Binding-site contacts:
Ligand atom N2 contacts residue ASP182 of chain 1.A at 3.2 Å (salt-bridge).
Ligand atom B05 contacts residue ZN1 of chain 1.D at 3.0 Å.
Ligand atom C11 contacts residue HIS209 of chain 1.A at 3.6 Å.
Ligand atom O07 contacts residue ASN179 of chain 1.A at 3.3 Å (h-bond).
Ligand atom B05 contacts residue ZN1 of chain 1.C at 2.9 Å.
Ligand atom O06 contacts residue ASP87 of chain 1.A at 2.5 Å (salt-bridge).
Ligand atom C09 contacts residue HIS209 of chain 1.A at 3.6 Å.
Ligand atom C11 contacts residue ZN1 of chain 1.D at 3.1 Å.
Ligand atom O06 contacts residue HIS148 of chain 1.A at 3.5 Å (h-bond).
Ligand atom O08 contacts residue ZN1 of chain 1.D at 1.9 Å.
Ligand atom O06 contacts residue ZN1 of chain 1.D at 3.0 Å.
Ligand atom C19 contacts residue ASN179 of chain 1.A at 3.6 Å.
Ligand atom O07 contacts residue HIS85 of chain 1.A at 3.2 Å (h-bond).
Ligand atom N03 contacts residue ASN179 of chain 1.A at 3.2 Å (h-bond).
Ligand atom O08 contacts residue ASP87 of chain 1.A at 3.0 Å (salt-bridge).
Ligand atom O08 contacts residue HIS209 of chain 1.A at 3.4 Å (h-bond).
Ligand atom C10 contacts residue ASN179 of chain 1.A at 3.6 Å.
Ligand atom O12 contacts residue CYS167 of chain 1.A at 3.4 Å (h-bond).
Ligand atom C18 contacts residue TRP56 of chain 1.A at 3.5 Å (hydrophobic).
Ligand atom O07 contacts residue HIS148 of chain 1.A at 3.2 Å (h-bond).
Ligand atom C29 contacts residue HIS85 of chain 1.A at 3.6 Å.
Ligand atom N1 contacts residue GLU115 of chain 1.A at 3.2 Å (salt-bridge).
Ligand atom O07 contacts residue ZN1 of chain 1.C at 2.5 Å.
Ligand atom O06 contacts residue HIS83 of chain 1.A at 3.1 Å (h-bond).
Ligand atom O12 contacts residue HIS148 of chain 1.A at 3.6 Å.
Ligand atom O13 contacts residue ASN179 of chain 1.A at 3.2 Å (h-bond).
Ligand atom C28 contacts residue HIS85 of chain 1.A at 3.7 Å.
Ligand atom O12 contacts residue ZN1 of chain 1.D at 2.2 Å.
Ligand atom C09 contacts residue ZN1 of chain 1.D at 2.9 Å.
Ligand atom C16 contacts residue PHE31 of chain 1.A at 3.7 Å (hydrophobic).
Ligand atom C14 contacts residue ASN179 of chain 1.A at 3.5 Å.
Ligand atom C10 contacts residue ZN1 of chain 1.D at 3.4 Å.
Ligand atom O12 contacts residue HIS209 of chain 1.A at 3.1 Å (h-bond).
Ligand atom C28 contacts residue ASP182 of chain 1.A at 3.4 Å.
Ligand atom C04 contacts residue ASP87 of chain 1.A at 3.5 Å.
Ligand atom O06 contacts residue ZN1 of chain 1.C at 1.9 Å.
Ligand atom O06 contacts residue HIS85 of chain 1.A at 3.1 Å (h-bond).
Ligand atom C3 contacts residue ASP182 of chain 1.A at 3.1 Å.
Ligand atom B05 contacts residue ASP87 of chain 1.A at 3.2 Å.
Ligand atom C10 contacts residue HIS209 of chain 1.A at 3.7 Å.

A protein and the small-molecule ligand that binds it are described below.
Small molecule (SMILES): NCCNC1CCC(CC(=O)N[C@H]2Cc3cccc(C(=O)O)c3O[B-]2(O)O)CC1

Sequence of chain 1.A:
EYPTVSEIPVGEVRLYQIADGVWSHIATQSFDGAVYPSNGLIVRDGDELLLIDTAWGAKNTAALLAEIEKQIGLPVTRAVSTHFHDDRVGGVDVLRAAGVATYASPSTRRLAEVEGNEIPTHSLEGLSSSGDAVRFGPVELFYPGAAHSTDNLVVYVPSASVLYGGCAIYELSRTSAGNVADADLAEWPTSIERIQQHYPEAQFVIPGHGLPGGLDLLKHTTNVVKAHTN